Binding-site contacts:
Ligand atom C16 contacts residue LEU53 of chain 1.A at 3.9 Å (hydrophobic).
Ligand atom C5 contacts residue GLU117 of chain 1.A at 3.6 Å.
Ligand atom C2 contacts residue ALA57 of chain 1.A at 3.9 Å (hydrophobic).
Ligand atom C2 contacts residue GLY118 of chain 1.A at 3.8 Å.
Ligand atom C15 contacts residue ASP120 of chain 1.A at 3.8 Å.
Ligand atom N3 contacts residue ALA57 of chain 1.A at 3.6 Å.
Ligand atom C14 contacts residue ASP120 of chain 1.A at 3.7 Å.
Ligand atom N3 contacts residue LEU53 of chain 1.A at 3.9 Å.
Ligand atom C12 contacts residue ARG119 of chain 1.A at 3.8 Å.
Ligand atom C5 contacts residue GLY118 of chain 1.A at 3.6 Å.
Ligand atom C16 contacts residue GLY118 of chain 1.A at 3.3 Å.
Ligand atom O17 contacts residue ASP120 of chain 1.A at 3.5 Å.
Ligand atom C13 contacts residue LYS56 of chain 1.A at 3.9 Å.
Ligand atom C4 contacts residue LEU53 of chain 1.A at 3.2 Å (hydrophobic).
Ligand atom C5 contacts residue LEU79 of chain 1.A at 3.8 Å (hydrophobic).
Ligand atom C13 contacts residue GLU60 of chain 1.A at 3.7 Å.
Ligand atom C4 contacts residue GLY118 of chain 1.A at 3.6 Å.
Ligand atom C5 contacts residue MSR1 of chain 1.G at 3.9 Å.
Ligand atom C16 contacts residue ARG119 of chain 1.A at 3.9 Å.
Ligand atom C12 contacts residue GLU60 of chain 1.A at 3.5 Å.
Ligand atom C2 contacts residue ARG119 of chain 1.A at 3.5 Å.
Ligand atom C5 contacts residue MN1 of chain 1.D at 3.1 Å.
Ligand atom C5 contacts residue ALA57 of chain 1.A at 3.7 Å (hydrophobic).
Ligand atom C4 contacts residue ALA57 of chain 1.A at 3.5 Å (hydrophobic).
Ligand atom C12 contacts residue ALA57 of chain 1.A at 3.6 Å (hydrophobic).
Ligand atom C14 contacts residue LYS56 of chain 1.A at 3.6 Å.
Ligand atom N3 contacts residue ARG119 of chain 1.A at 3.9 Å.
Ligand atom C11 contacts residue ARG119 of chain 1.A at 3.7 Å.
Ligand atom NFE contacts residue GLU117 of chain 1.A at 3.1 Å (salt-bridge).
Ligand atom C11 contacts residue LEU53 of chain 1.A at 3.9 Å (hydrophobic).
Ligand atom NFE contacts residue GLY118 of chain 1.A at 3.5 Å (h-bond).
Ligand atom O17 contacts residue LYS56 of chain 1.A at 3.9 Å.
Ligand atom C15 contacts residue LYS56 of chain 1.A at 3.7 Å.
Ligand atom C13 contacts residue ASP120 of chain 1.A at 3.5 Å.
Ligand atom N3 contacts residue GLY118 of chain 1.A at 3.8 Å.
Ligand atom C2 contacts residue MN1 of chain 1.D at 3.3 Å.
Ligand atom C2 contacts residue MSR1 of chain 1.G at 3.6 Å.
Ligand atom C12 contacts residue ASP120 of chain 1.A at 3.9 Å.
Ligand atom NFE contacts residue MSR1 of chain 1.G at 3.1 Å (h-bond).
Ligand atom NFE contacts residue MN1 of chain 1.D at 2.3 Å.

A small-molecule ligand and the protein it binds are described below.
Small molecule (SMILES): Oc1ccc(-n2ccnc2)cc1

Sequence of chain 1.A:
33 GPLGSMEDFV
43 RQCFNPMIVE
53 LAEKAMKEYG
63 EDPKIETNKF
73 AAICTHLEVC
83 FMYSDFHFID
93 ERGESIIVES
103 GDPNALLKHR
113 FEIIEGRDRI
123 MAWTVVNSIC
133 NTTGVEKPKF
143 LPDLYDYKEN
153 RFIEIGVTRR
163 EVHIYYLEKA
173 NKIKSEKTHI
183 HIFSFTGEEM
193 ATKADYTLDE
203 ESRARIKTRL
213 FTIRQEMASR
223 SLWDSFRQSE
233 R